Sequence of chain 2.A:
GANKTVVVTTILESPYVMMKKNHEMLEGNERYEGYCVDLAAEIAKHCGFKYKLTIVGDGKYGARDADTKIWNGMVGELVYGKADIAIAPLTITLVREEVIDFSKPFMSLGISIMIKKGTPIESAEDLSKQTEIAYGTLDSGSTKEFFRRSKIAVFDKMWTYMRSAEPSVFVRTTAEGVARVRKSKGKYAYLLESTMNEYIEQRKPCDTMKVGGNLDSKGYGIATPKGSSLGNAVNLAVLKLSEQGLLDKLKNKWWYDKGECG

Sequence of chain 1.A:
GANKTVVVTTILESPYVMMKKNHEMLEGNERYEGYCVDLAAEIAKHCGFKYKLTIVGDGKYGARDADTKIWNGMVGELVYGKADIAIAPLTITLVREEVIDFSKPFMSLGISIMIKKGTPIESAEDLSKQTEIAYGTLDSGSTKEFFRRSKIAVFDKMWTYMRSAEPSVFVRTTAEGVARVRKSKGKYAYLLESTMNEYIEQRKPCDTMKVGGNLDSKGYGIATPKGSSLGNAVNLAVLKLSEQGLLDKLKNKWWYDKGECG

Binding-site contacts:
Ligand atom O2 contacts residue MET107 of chain 2.A at 3.4 Å (h-bond).
Ligand atom O2 contacts residue PHE106 of chain 2.A at 3.9 Å.
Ligand atom O4 contacts residue MET107 of chain 2.A at 3.8 Å.
Ligand atom C2 contacts residue PRO105 of chain 2.A at 3.5 Å (hydrophobic).
Ligand atom N1 contacts residue PRO105 of chain 2.A at 2.8 Å (h-bond).
Ligand atom C5 contacts residue GLY219 of chain 1.A at 3.8 Å.
Ligand atom S1 contacts residue PRO105 of chain 2.A at 3.7 Å.
Ligand atom C9 contacts residue LEU247 of chain 2.A at 3.9 Å (hydrophobic).
Ligand atom O4 contacts residue LYS251 of chain 2.A at 3.5 Å.
Ligand atom C9 contacts residue SER217 of chain 1.A at 3.4 Å.
Ligand atom C6 contacts residue PRO105 of chain 2.A at 3.8 Å (hydrophobic).
Ligand atom C8 contacts residue PHE106 of chain 2.A at 3.9 Å (hydrophobic).
Ligand atom C14 contacts residue LEU247 of chain 2.A at 3.7 Å (hydrophobic).
Ligand atom C4 contacts residue LYS104 of chain 2.A at 3.9 Å.
Ligand atom C12 contacts residue SER217 of chain 1.A at 3.7 Å.
Ligand atom C8 contacts residue SER217 of chain 1.A at 3.7 Å.
Ligand atom C14 contacts residue ASP248 of chain 2.A at 3.2 Å.
Ligand atom C10 contacts residue SER108 of chain 2.A at 3.6 Å.
Ligand atom C4 contacts residue PRO105 of chain 1.A at 4.0 Å (hydrophobic).
Ligand atom C18 contacts residue SER217 of chain 1.A at 4.0 Å.
Ligand atom O2 contacts residue PRO105 of chain 2.A at 3.3 Å.
Ligand atom C17 contacts residue SER217 of chain 1.A at 3.3 Å.
Ligand atom C12 contacts residue PHE106 of chain 2.A at 4.0 Å (hydrophobic).
Ligand atom O2 contacts residue SER108 of chain 2.A at 3.4 Å (h-bond).
Ligand atom C11 contacts residue PHE106 of chain 2.A at 3.9 Å (hydrophobic).
Ligand atom S1 contacts residue SER108 of chain 2.A at 3.7 Å.
Ligand atom C13 contacts residue SER217 of chain 1.A at 3.7 Å.
Ligand atom O3 contacts residue MET107 of chain 2.A at 3.7 Å.
Ligand atom C3 contacts residue LEU239 of chain 2.A at 3.3 Å (hydrophobic).
Ligand atom O1 contacts residue SER108 of chain 2.A at 3.2 Å (h-bond).
Ligand atom C13 contacts residue PHE106 of chain 2.A at 4.0 Å (hydrophobic).
Ligand atom C10 contacts residue MET107 of chain 2.A at 3.6 Å (hydrophobic).
Ligand atom C10 contacts residue PHE106 of chain 2.A at 3.9 Å (hydrophobic).
Ligand atom N2 contacts residue SER217 of chain 1.A at 4.0 Å.
Ligand atom C9 contacts residue SER242 of chain 2.A at 3.8 Å.
Ligand atom O3 contacts residue SER108 of chain 2.A at 2.9 Å (h-bond).
Ligand atom C6 contacts residue SER217 of chain 1.A at 3.6 Å.
Ligand atom C7 contacts residue PHE106 of chain 2.A at 4.0 Å (hydrophobic).
Ligand atom C3 contacts residue LYS104 of chain 2.A at 3.9 Å.
Ligand atom C13 contacts residue LEU247 of chain 2.A at 3.8 Å (hydrophobic).

This protein binds this small molecule.
Small molecule (SMILES): Cc1cc2c(cc1S(=O)(=O)N1CCN(C)CC1)S(=O)(=O)N[C@@H](C1CCCC1)C2